Sequence of chain 1.D:
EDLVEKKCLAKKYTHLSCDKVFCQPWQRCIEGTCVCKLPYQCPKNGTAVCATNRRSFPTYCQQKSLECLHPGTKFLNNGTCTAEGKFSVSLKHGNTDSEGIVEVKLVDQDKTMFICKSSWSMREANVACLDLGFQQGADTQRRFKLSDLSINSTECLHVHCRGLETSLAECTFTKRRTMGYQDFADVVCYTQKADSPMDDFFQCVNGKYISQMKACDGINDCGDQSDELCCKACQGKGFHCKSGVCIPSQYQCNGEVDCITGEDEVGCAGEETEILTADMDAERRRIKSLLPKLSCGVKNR

Binding-site contacts:
Ligand atom O5 contacts residue ASN159 of chain 1.D at 2.5 Å (h-bond).
Ligand atom N2 contacts residue ASN159 of chain 1.D at 3.0 Å (h-bond).
Ligand atom C2 contacts residue ASN159 of chain 1.D at 2.6 Å.
Ligand atom C4 contacts residue ASN159 of chain 1.D at 4.4 Å.
Ligand atom C5 contacts residue ASN159 of chain 1.D at 3.8 Å.
Ligand atom C3 contacts residue ASN159 of chain 1.D at 3.9 Å.
Ligand atom C7 contacts residue ASN159 of chain 1.D at 3.5 Å.
Ligand atom O7 contacts residue ASN159 of chain 1.D at 3.8 Å.
Ligand atom C1 contacts residue ASN159 of chain 1.D at 1.5 Å.

A small-molecule ligand and the protein it binds are described below.
Small molecule (SMILES): CC(=O)N[C@@H]1[C@@H](O)[C@H](O)[C@@H](CO)O[C@H]1O